Binding-site contacts:
Ligand atom C6 contacts residue SER79 of chain 9.C at 3.6 Å.
Ligand atom C8 contacts residue ILE155 of chain 9.C at 3.7 Å (hydrophobic).
Ligand atom C5 contacts residue SER79 of chain 9.C at 4.3 Å.
Ligand atom O6 contacts residue SER79 of chain 9.C at 2.5 Å (h-bond).
Ligand atom C4 contacts residue ASN87 of chain 9.C at 4.2 Å.
Ligand atom O5 contacts residue SER79 of chain 9.C at 3.8 Å.
Ligand atom O6 contacts residue LEU91 of chain 9.C at 3.9 Å.
Ligand atom O7 contacts residue ASN87 of chain 9.C at 4.4 Å.
Ligand atom N2 contacts residue ASN87 of chain 9.C at 2.9 Å (h-bond).
Ligand atom C3 contacts residue ASN87 of chain 9.C at 3.8 Å.
Ligand atom C5 contacts residue ASN87 of chain 9.C at 3.7 Å.
Ligand atom C2 contacts residue ASN87 of chain 9.C at 2.5 Å.
Ligand atom C7 contacts residue ASN87 of chain 9.C at 3.9 Å.
Ligand atom O5 contacts residue ASN87 of chain 9.C at 2.4 Å (h-bond).
Ligand atom C1 contacts residue ASN87 of chain 9.C at 1.4 Å.

Sequence of chain 9.C:
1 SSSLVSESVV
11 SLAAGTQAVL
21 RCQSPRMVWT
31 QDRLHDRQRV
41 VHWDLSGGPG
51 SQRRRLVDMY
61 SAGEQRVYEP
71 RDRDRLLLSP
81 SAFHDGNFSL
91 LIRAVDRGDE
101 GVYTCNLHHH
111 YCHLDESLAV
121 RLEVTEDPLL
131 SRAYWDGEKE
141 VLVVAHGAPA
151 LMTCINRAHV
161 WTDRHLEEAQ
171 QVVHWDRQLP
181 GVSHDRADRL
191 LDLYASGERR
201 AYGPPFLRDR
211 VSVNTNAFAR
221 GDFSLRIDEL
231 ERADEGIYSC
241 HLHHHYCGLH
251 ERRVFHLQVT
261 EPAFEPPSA

This protein binds this small molecule.
Small molecule (SMILES): CC(=O)N[C@@H]1[C@@H](O)[C@H](O)[C@@H](CO)O[C@H]1O